Sequence of chain 1.A:
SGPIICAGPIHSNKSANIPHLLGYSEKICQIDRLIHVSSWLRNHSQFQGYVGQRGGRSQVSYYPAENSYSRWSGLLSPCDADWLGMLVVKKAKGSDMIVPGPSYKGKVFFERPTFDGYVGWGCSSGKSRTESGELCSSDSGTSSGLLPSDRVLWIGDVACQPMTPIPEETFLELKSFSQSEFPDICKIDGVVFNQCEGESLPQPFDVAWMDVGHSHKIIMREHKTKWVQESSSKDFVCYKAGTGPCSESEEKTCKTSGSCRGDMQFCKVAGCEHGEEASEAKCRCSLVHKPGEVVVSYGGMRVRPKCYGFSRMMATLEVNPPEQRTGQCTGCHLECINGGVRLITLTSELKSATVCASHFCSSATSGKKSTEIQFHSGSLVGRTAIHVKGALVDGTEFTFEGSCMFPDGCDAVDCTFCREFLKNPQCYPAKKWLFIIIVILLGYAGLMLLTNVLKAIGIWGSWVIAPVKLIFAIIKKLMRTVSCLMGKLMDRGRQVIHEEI

This small molecule binds to this protein.
Small molecule (SMILES): CC(=O)N[C@@H]1[C@@H](O)[C@H](O)[C@@H](CO)O[C@H]1O

Binding-site contacts:
Ligand atom C3 contacts residue ASN33 of chain 1.A at 3.8 Å.
Ligand atom C4 contacts residue ASN33 of chain 1.A at 4.3 Å.
Ligand atom O5 contacts residue ASN33 of chain 1.A at 2.4 Å (h-bond).
Ligand atom C7 contacts residue ASN33 of chain 1.A at 3.8 Å.
Ligand atom C5 contacts residue ASN33 of chain 1.A at 3.7 Å.
Ligand atom C7 contacts residue SER35 of chain 1.A at 3.1 Å.
Ligand atom C8 contacts residue SER35 of chain 1.A at 3.7 Å.
Ligand atom N2 contacts residue ASN33 of chain 1.A at 2.9 Å (h-bond).
Ligand atom C2 contacts residue ASN33 of chain 1.A at 2.5 Å.
Ligand atom O7 contacts residue ALA36 of chain 1.A at 4.3 Å.
Ligand atom O7 contacts residue SER35 of chain 1.A at 2.8 Å (h-bond).
Ligand atom N2 contacts residue ALA36 of chain 1.A at 4.4 Å.
Ligand atom C8 contacts residue ASN33 of chain 1.A at 4.3 Å.
Ligand atom C1 contacts residue ASN33 of chain 1.A at 1.4 Å.
Ligand atom N2 contacts residue SER35 of chain 1.A at 3.8 Å.